Sequence of chain 1.C:
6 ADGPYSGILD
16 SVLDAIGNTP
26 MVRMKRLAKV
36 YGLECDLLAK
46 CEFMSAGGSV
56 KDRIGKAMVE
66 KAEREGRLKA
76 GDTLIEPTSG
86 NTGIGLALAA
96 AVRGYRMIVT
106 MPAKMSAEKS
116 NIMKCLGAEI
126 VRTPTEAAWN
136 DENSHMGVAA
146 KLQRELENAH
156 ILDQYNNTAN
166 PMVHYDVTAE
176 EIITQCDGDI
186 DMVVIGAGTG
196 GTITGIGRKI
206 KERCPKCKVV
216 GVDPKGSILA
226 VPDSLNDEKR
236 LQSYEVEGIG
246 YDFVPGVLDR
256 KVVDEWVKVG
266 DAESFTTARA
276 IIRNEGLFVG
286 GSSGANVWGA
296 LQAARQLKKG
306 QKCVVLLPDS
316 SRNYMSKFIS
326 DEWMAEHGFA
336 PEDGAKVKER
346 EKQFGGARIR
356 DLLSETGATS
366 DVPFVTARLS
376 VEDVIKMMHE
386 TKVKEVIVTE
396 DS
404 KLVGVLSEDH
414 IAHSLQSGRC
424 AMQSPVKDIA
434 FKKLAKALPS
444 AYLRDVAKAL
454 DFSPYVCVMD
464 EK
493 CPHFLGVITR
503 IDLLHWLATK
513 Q

A protein and the small-molecule ligand that binds it are described below.
Small molecule (SMILES): C=C(NCc1c(COP(=O)(O)O)cnc(C)c1O)C(=O)O

Binding-site contacts:
Ligand atom OP3 contacts residue LYS56 of chain 1.C at 2.6 Å (salt-bridge).
Ligand atom O contacts residue THR83 of chain 1.C at 2.9 Å (h-bond).
Ligand atom CA contacts residue SER84 of chain 1.C at 3.1 Å.
Ligand atom C3 contacts residue ASN86 of chain 1.C at 3.6 Å.
Ligand atom OP3 contacts residue THR197 of chain 1.C at 2.5 Å (h-bond).
Ligand atom N contacts residue SER84 of chain 1.C at 3.1 Å (h-bond).
Ligand atom OP2 contacts residue GLY193 of chain 1.C at 3.1 Å.
Ligand atom C contacts residue THR83 of chain 1.C at 3.2 Å.
Ligand atom C2A contacts residue SER287 of chain 1.C at 3.3 Å.
Ligand atom C6 contacts residue PRO313 of chain 1.C at 3.5 Å (hydrophobic).
Ligand atom OP2 contacts residue THR194 of chain 1.C at 2.4 Å (h-bond).
Ligand atom OP2 contacts residue LYS56 of chain 1.C at 3.5 Å (salt-bridge).
Ligand atom O contacts residue ASN86 of chain 1.C at 3.3 Å (h-bond).
Ligand atom C2A contacts residue ASN86 of chain 1.C at 3.3 Å.
Ligand atom C2A contacts residue ASP314 of chain 1.C at 3.4 Å.
Ligand atom C2 contacts residue SER287 of chain 1.C at 3.4 Å.
Ligand atom C contacts residue SER84 of chain 1.C at 3.1 Å.
Ligand atom OXT contacts residue THR87 of chain 1.C at 3.3 Å (h-bond).
Ligand atom O3A contacts residue ASN86 of chain 1.C at 2.5 Å (h-bond).
Ligand atom OP3 contacts residue THR194 of chain 1.C at 2.9 Å (h-bond).
Ligand atom N1 contacts residue PRO313 of chain 1.C at 3.2 Å.
Ligand atom CB contacts residue TYR246 of chain 1.C at 3.3 Å (hydrophobic).
Ligand atom OP1 contacts residue GLY193 of chain 1.C at 3.1 Å (h-bond).
Ligand atom CB contacts residue THR194 of chain 1.C at 3.5 Å.
Ligand atom OP1 contacts residue THR197 of chain 1.C at 3.4 Å (h-bond).
Ligand atom OP1 contacts residue THR194 of chain 1.C at 3.4 Å (h-bond).
Ligand atom C contacts residue THR87 of chain 1.C at 3.3 Å.
Ligand atom O3A contacts residue SER84 of chain 1.C at 3.6 Å (h-bond).
Ligand atom C4A contacts residue GLY243 of chain 1.C at 3.6 Å.
Ligand atom P contacts residue THR194 of chain 1.C at 3.3 Å.
Ligand atom OP1 contacts residue GLY195 of chain 1.C at 3.2 Å (h-bond).
Ligand atom OXT contacts residue THR83 of chain 1.C at 2.7 Å (h-bond).
Ligand atom C6 contacts residue ILE244 of chain 1.C at 3.5 Å (hydrophobic).
Ligand atom C2A contacts residue TYR319 of chain 1.C at 3.1 Å (hydrophobic).
Ligand atom P contacts residue THR197 of chain 1.C at 3.3 Å.
Ligand atom N contacts residue GLY243 of chain 1.C at 3.6 Å (h-bond).
Ligand atom O contacts residue SER84 of chain 1.C at 3.2 Å (h-bond).
Ligand atom N1 contacts residue SER287 of chain 1.C at 2.7 Å (h-bond).
Ligand atom OXT contacts residue SER84 of chain 1.C at 3.1 Å (h-bond).
Ligand atom O contacts residue THR87 of chain 1.C at 2.9 Å (h-bond).